Binding-site contacts:
Ligand atom O5 contacts residue ARG103 of chain 1.M at 3.7 Å.
Ligand atom C2 contacts residue ARG103 of chain 1.M at 3.9 Å.
Ligand atom N2 contacts residue HIS299 of chain 1.H at 3.5 Å (h-bond).
Ligand atom C8 contacts residue THR267 of chain 1.H at 3.7 Å.
Ligand atom C5 contacts residue ASN301 of chain 1.H at 3.7 Å.
Ligand atom O6 contacts residue SER381 of chain 1.H at 3.9 Å.
Ligand atom C3 contacts residue ILE104 of chain 1.M at 3.3 Å (hydrophobic).
Ligand atom C3 contacts residue ASN301 of chain 1.H at 3.7 Å.
Ligand atom O7 contacts residue GLY106 of chain 1.M at 3.8 Å.
Ligand atom O5 contacts residue ASN301 of chain 1.H at 2.4 Å (h-bond).
Ligand atom C3 contacts residue HIS299 of chain 1.H at 3.9 Å.
Ligand atom C2 contacts residue ASN301 of chain 1.H at 2.4 Å.
Ligand atom C8 contacts residue ASN265 of chain 1.H at 3.9 Å.
Ligand atom O7 contacts residue VAL108 of chain 1.M at 2.9 Å (h-bond).
Ligand atom O4 contacts residue SER62 of chain 1.N at 3.8 Å.
Ligand atom C1 contacts residue ARG103 of chain 1.M at 3.5 Å.
Ligand atom O2 contacts residue ARG103 of chain 1.M at 3.0 Å (salt-bridge).
Ligand atom O5 contacts residue THR383 of chain 1.H at 3.7 Å.
Ligand atom C4 contacts residue ILE104 of chain 1.M at 3.5 Å (hydrophobic).
Ligand atom C4 contacts residue GLY106 of chain 1.M at 3.7 Å.
Ligand atom O6 contacts residue THR383 of chain 1.H at 3.4 Å.
Ligand atom C4 contacts residue SER62 of chain 1.N at 3.7 Å.
Ligand atom C3 contacts residue GLY106 of chain 1.M at 3.9 Å.
Ligand atom C5 contacts residue THR383 of chain 1.H at 4.0 Å.
Ligand atom O3 contacts residue GLY106 of chain 1.M at 3.8 Å.
Ligand atom O7 contacts residue ASN301 of chain 1.H at 3.6 Å (h-bond).
Ligand atom O5 contacts residue SER381 of chain 1.H at 3.6 Å.
Ligand atom O7 contacts residue VAL107 of chain 1.M at 3.8 Å.
Ligand atom C2 contacts residue GLY106 of chain 1.M at 3.7 Å.
Ligand atom O6 contacts residue GLY106 of chain 1.M at 3.8 Å.
Ligand atom O4 contacts residue ILE104 of chain 1.M at 3.3 Å (h-bond).
Ligand atom C1 contacts residue ASN301 of chain 1.H at 1.4 Å.
Ligand atom O6 contacts residue SER62 of chain 1.N at 4.1 Å.
Ligand atom O6 contacts residue ARG296 of chain 1.H at 3.4 Å (salt-bridge).
Ligand atom C5 contacts residue ILE104 of chain 1.M at 3.5 Å (hydrophobic).
Ligand atom C6 contacts residue ILE104 of chain 1.M at 4.0 Å (hydrophobic).
Ligand atom C6 contacts residue SER62 of chain 1.N at 4.0 Å.
Ligand atom C1 contacts residue ILE104 of chain 1.M at 4.0 Å (hydrophobic).
Ligand atom N2 contacts residue ASN301 of chain 1.H at 2.8 Å (h-bond).
Ligand atom C7 contacts residue ASN301 of chain 1.H at 3.3 Å.

Sequence of chain 1.N:
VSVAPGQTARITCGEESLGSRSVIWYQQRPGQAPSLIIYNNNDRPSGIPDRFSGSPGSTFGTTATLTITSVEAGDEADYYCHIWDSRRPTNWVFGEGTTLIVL

Sequence of chain 1.H:
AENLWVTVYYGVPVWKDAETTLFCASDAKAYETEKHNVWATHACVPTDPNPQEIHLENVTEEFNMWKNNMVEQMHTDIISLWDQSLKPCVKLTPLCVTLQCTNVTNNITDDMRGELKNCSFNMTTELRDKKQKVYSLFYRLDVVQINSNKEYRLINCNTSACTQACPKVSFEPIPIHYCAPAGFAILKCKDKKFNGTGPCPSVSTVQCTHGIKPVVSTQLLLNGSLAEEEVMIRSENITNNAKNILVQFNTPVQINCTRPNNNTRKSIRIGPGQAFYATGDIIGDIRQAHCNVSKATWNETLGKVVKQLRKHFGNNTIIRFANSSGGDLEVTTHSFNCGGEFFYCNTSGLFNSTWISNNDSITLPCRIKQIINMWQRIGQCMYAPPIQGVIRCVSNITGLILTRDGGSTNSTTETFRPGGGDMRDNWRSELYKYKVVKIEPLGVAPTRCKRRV

Sequence of chain 1.M:
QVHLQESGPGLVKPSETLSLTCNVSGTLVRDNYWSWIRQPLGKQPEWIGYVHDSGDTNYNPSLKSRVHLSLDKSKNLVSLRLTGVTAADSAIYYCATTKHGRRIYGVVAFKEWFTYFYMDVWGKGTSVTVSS

This protein binds this small molecule.
Small molecule (SMILES): CC(=O)N[C@H]1[C@H](O[C@H]2[C@H](O)[C@@H](NC(C)=O)CO[C@@H]2CO)O[C@H](CO)[C@@H](O[C@@H]2O[C@H](CO[C@H]3O[C@H](CO)[C@@H](O)[C@H](O)[C@@H]3O)[C@@H](O)[C@H](O[C@H]3O[C@H](CO)[C@@H](O)[C@H](O)[C@@H]3O)[C@@H]2O)[C@@H]1O